The protein below binds the small molecule below.
Small molecule (SMILES): CC(C)(C)S(=O)(=O)c1ccc2nccc(Nc3[nH]nc4ccc(F)cc34)c2c1

Sequence of chain 1.A:
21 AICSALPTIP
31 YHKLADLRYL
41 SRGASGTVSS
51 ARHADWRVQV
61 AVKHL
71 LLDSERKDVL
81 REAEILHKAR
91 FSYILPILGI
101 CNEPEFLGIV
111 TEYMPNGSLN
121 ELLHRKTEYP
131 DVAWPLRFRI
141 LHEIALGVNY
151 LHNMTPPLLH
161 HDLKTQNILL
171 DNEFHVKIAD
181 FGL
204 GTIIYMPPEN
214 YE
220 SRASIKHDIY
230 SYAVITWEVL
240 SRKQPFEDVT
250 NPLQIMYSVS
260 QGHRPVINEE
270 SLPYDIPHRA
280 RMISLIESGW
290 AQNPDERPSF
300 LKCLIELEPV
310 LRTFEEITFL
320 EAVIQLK

Binding-site contacts:
Ligand atom C15 contacts residue LEU169 of chain 1.A at 3.7 Å (hydrophobic).
Ligand atom C10 contacts residue TYR113 of chain 1.A at 3.8 Å (hydrophobic).
Ligand atom C22 contacts residue LYS63 of chain 1.A at 3.8 Å.
Ligand atom O06 contacts residue SER41 of chain 1.A at 2.8 Å (h-bond).
Ligand atom C08 contacts residue LEU40 of chain 1.A at 3.9 Å (hydrophobic).
Ligand atom C20 contacts residue ASP180 of chain 1.A at 3.7 Å.
Ligand atom C10 contacts residue MET114 of chain 1.A at 3.3 Å (hydrophobic).
Ligand atom C14 contacts residue ALA61 of chain 1.A at 3.8 Å (hydrophobic).
Ligand atom C25 contacts residue THR111 of chain 1.A at 3.7 Å.
Ligand atom C20 contacts residue LYS63 of chain 1.A at 3.9 Å.
Ligand atom C23 contacts residue THR111 of chain 1.A at 3.6 Å.
Ligand atom C23 contacts residue LYS63 of chain 1.A at 3.6 Å.
Ligand atom C13 contacts residue ALA61 of chain 1.A at 3.6 Å (hydrophobic).
Ligand atom N16 contacts residue VAL48 of chain 1.A at 3.8 Å.
Ligand atom F24 contacts residue ILE109 of chain 1.A at 3.2 Å.
Ligand atom N12 contacts residue TYR113 of chain 1.A at 3.8 Å.
Ligand atom N18 contacts residue ASP180 of chain 1.A at 3.5 Å (salt-bridge).
Ligand atom N19 contacts residue ALA179 of chain 1.A at 3.6 Å.
Ligand atom N12 contacts residue MET114 of chain 1.A at 2.9 Å (h-bond).
Ligand atom N19 contacts residue LYS63 of chain 1.A at 3.7 Å.
Ligand atom C13 contacts residue GLU112 of chain 1.A at 3.3 Å.
Ligand atom C20 contacts residue LEU95 of chain 1.A at 3.7 Å (hydrophobic).
Ligand atom F24 contacts residue THR111 of chain 1.A at 3.4 Å.
Ligand atom C09 contacts residue LEU40 of chain 1.A at 3.7 Å (hydrophobic).
Ligand atom C03 contacts residue GLU121 of chain 1.A at 3.6 Å.
Ligand atom F24 contacts residue LYS63 of chain 1.A at 3.6 Å.
Ligand atom C26 contacts residue LEU95 of chain 1.A at 3.8 Å (hydrophobic).
Ligand atom C22 contacts residue THR111 of chain 1.A at 3.6 Å.
Ligand atom C03 contacts residue GLY117 of chain 1.A at 3.5 Å.
Ligand atom C03 contacts residue SER118 of chain 1.A at 3.9 Å.
Ligand atom C21 contacts residue GLU82 of chain 1.A at 3.5 Å.
Ligand atom C13 contacts residue MET114 of chain 1.A at 3.6 Å (hydrophobic).
Ligand atom F24 contacts residue ALA61 of chain 1.A at 3.4 Å.
Ligand atom C22 contacts residue ILE109 of chain 1.A at 3.9 Å (hydrophobic).
Ligand atom N18 contacts residue ALA179 of chain 1.A at 3.8 Å.
Ligand atom C28 contacts residue VAL48 of chain 1.A at 3.8 Å (hydrophobic).
Ligand atom C01 contacts residue GLU121 of chain 1.A at 3.8 Å.
Ligand atom C14 contacts residue LEU169 of chain 1.A at 3.7 Å (hydrophobic).
Ligand atom C21 contacts residue LYS63 of chain 1.A at 3.6 Å.
Ligand atom N19 contacts residue ASP180 of chain 1.A at 2.8 Å (salt-bridge).